Binding-site contacts:
Ligand atom N30 contacts residue ALA48 of chain 1.B at 3.8 Å.
Ligand atom C23 contacts residue ALA48 of chain 1.B at 4.0 Å (hydrophobic).
Ligand atom C11 contacts residue LEU100 of chain 1.B at 3.5 Å (hydrophobic).
Ligand atom N17 contacts residue ASN44 of chain 1.B at 3.7 Å.
Ligand atom C1 contacts residue TYR132 of chain 1.B at 3.7 Å (hydrophobic).
Ligand atom C12 contacts residue LEU100 of chain 1.B at 3.9 Å (hydrophobic).
Ligand atom C3 contacts residue ASN99 of chain 1.B at 3.6 Å.
Ligand atom N19 contacts residue THR177 of chain 1.B at 3.9 Å.
Ligand atom C3 contacts residue GLY128 of chain 1.B at 3.7 Å.
Ligand atom C23 contacts residue MET91 of chain 1.B at 3.9 Å (hydrophobic).
Ligand atom N19 contacts residue SER45 of chain 1.B at 3.8 Å.
Ligand atom N22 contacts residue THR177 of chain 1.B at 3.6 Å.
Ligand atom S24 contacts residue MET91 of chain 1.B at 4.0 Å.
Ligand atom C18 contacts residue ASP86 of chain 1.B at 3.9 Å.
Ligand atom C25 contacts residue ASN99 of chain 1.B at 3.6 Å.
Ligand atom C11 contacts residue PHE131 of chain 1.B at 3.5 Å (hydrophobic).
Ligand atom C18 contacts residue ASN44 of chain 1.B at 4.0 Å.
Ligand atom C1 contacts residue PHE131 of chain 1.B at 3.7 Å (hydrophobic).
Ligand atom C27 contacts residue ILE89 of chain 1.B at 3.5 Å (hydrophobic).
Ligand atom S24 contacts residue ALA48 of chain 1.B at 3.8 Å.
Ligand atom O2 contacts residue ASN99 of chain 1.B at 3.9 Å.
Ligand atom N16 contacts residue MET91 of chain 1.B at 3.6 Å.
Ligand atom N22 contacts residue ALA48 of chain 1.B at 3.5 Å.
Ligand atom C18 contacts residue THR177 of chain 1.B at 4.0 Å.
Ligand atom CL1 contacts residue MET91 of chain 1.B at 3.9 Å.
Ligand atom S24 contacts residue GLY90 of chain 1.B at 3.6 Å (h-bond).
Ligand atom N19 contacts residue ASP86 of chain 1.B at 2.9 Å (salt-bridge).
Ligand atom CL1 contacts residue LEU100 of chain 1.B at 4.0 Å.
Ligand atom C25 contacts residue MET91 of chain 1.B at 3.5 Å (hydrophobic).
Ligand atom O2 contacts residue TYR132 of chain 1.B at 3.5 Å.
Ligand atom N19 contacts residue ASN44 of chain 1.B at 4.0 Å.
Ligand atom C1 contacts residue ASN99 of chain 1.B at 3.4 Å.
Ligand atom CL1 contacts residue PHE131 of chain 1.B at 3.9 Å.
Ligand atom N30 contacts residue ASP47 of chain 1.B at 3.8 Å.
Ligand atom C25 contacts residue GLY90 of chain 1.B at 3.8 Å.
Ligand atom O2 contacts residue PHE131 of chain 1.B at 4.0 Å.
Ligand atom C10 contacts residue PHE131 of chain 1.B at 3.7 Å (hydrophobic).
Ligand atom O29 contacts residue LYS51 of chain 1.B at 4.0 Å.
Ligand atom S24 contacts residue ILE89 of chain 1.B at 3.9 Å.
Ligand atom C10 contacts residue ASN99 of chain 1.B at 3.9 Å.

The protein below binds the small molecule below.
Small molecule (SMILES): NC(=O)CCCSc1nc(N)nc(-c2c(Cl)cc3c4c(cccc24)COC3)n1

Sequence of chain 1.B:
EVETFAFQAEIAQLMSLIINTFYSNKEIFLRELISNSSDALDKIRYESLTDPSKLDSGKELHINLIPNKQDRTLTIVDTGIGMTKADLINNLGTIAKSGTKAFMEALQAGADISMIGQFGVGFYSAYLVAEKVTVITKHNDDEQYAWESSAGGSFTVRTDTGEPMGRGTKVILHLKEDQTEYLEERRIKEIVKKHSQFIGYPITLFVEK